This protein binds this small molecule.
Small molecule (SMILES): CO[C@H]1O[C@H](CO)[C@@H](O)[C@H](O)[C@@H]1O[C@H]1O[C@H](CO)[C@@H](O)[C@H](O)[C@@H]1O

Binding-site contacts:
Ligand atom O4 contacts residue ASN138 of chain 1.B at 2.9 Å (h-bond).
Ligand atom C5 contacts residue PHE132 of chain 1.B at 3.6 Å (hydrophobic).
Ligand atom O3 contacts residue GLY105 of chain 1.B at 3.7 Å.
Ligand atom C6 contacts residue GLU221 of chain 1.B at 3.9 Å.
Ligand atom C2 contacts residue GLY104 of chain 1.B at 3.7 Å.
Ligand atom C4 contacts residue GLY106 of chain 1.B at 3.4 Å.
Ligand atom O6 contacts residue GLN222 of chain 1.B at 3.2 Å (h-bond).
Ligand atom O4 contacts residue PHE132 of chain 1.B at 3.3 Å.
Ligand atom C4 contacts residue ASP86 of chain 1.B at 3.3 Å.
Ligand atom C6 contacts residue PHE132 of chain 1.B at 3.4 Å (hydrophobic).
Ligand atom O5 contacts residue GLU221 of chain 1.B at 3.1 Å (salt-bridge).
Ligand atom O6 contacts residue ALA85 of chain 1.B at 3.5 Å.
Ligand atom C1 contacts residue GLU221 of chain 1.B at 3.9 Å.
Ligand atom O4 contacts residue GLY106 of chain 1.B at 3.2 Å (h-bond).
Ligand atom C3 contacts residue GLY105 of chain 1.B at 3.7 Å.
Ligand atom C3 contacts residue ASN138 of chain 1.B at 3.9 Å.
Ligand atom O1 contacts residue SER137 of chain 1.B at 4.0 Å.
Ligand atom O2 contacts residue GLY220 of chain 1.B at 3.9 Å.
Ligand atom C4 contacts residue ASN138 of chain 1.B at 4.0 Å.
Ligand atom O4 contacts residue GLY220 of chain 1.B at 4.0 Å.
Ligand atom C3 contacts residue GLY106 of chain 1.B at 3.6 Å.
Ligand atom C3 contacts residue GLY220 of chain 1.B at 3.9 Å.
Ligand atom O3 contacts residue GLY105 of chain 1.B at 3.5 Å (h-bond).
Ligand atom C6 contacts residue GLN222 of chain 1.B at 3.6 Å.
Ligand atom C6 contacts residue ALA85 of chain 1.B at 3.8 Å (hydrophobic).
Ligand atom C2 contacts residue GLY105 of chain 1.B at 3.8 Å.
Ligand atom C5 contacts residue ASP86 of chain 1.B at 4.0 Å.
Ligand atom O4 contacts residue ASP86 of chain 1.B at 2.5 Å (salt-bridge).
Ligand atom O4 contacts residue SER45 of chain 1.B at 3.0 Å (h-bond).
Ligand atom O6 contacts residue GLU221 of chain 1.B at 3.2 Å (salt-bridge).
Ligand atom O6 contacts residue GLY220 of chain 1.B at 3.0 Å (h-bond).
Ligand atom O3 contacts residue GLY104 of chain 1.B at 3.3 Å.
Ligand atom O3 contacts residue GLY106 of chain 1.B at 2.7 Å (h-bond).
Ligand atom C4 contacts residue GLY105 of chain 1.B at 3.9 Å.
Ligand atom O2 contacts residue GLY105 of chain 1.B at 3.8 Å.
Ligand atom C3 contacts residue GLY104 of chain 1.B at 3.9 Å.
Ligand atom O5 contacts residue GLY220 of chain 1.B at 3.9 Å.
Ligand atom C7 contacts residue GLU221 of chain 1.B at 3.6 Å.
Ligand atom C6 contacts residue ASP86 of chain 1.B at 3.5 Å.
Ligand atom O6 contacts residue ASP86 of chain 1.B at 2.7 Å (salt-bridge).

Sequence of chain 1.B:
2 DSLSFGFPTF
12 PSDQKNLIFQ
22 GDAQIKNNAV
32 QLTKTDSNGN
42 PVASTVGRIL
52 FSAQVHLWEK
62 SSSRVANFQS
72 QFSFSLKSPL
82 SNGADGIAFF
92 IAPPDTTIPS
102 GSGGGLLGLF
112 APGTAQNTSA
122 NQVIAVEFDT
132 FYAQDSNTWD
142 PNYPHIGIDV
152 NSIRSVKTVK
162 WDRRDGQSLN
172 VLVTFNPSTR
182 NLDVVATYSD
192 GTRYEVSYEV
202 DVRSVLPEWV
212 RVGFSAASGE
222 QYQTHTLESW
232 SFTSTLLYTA